Sequence of chain 1.JB:
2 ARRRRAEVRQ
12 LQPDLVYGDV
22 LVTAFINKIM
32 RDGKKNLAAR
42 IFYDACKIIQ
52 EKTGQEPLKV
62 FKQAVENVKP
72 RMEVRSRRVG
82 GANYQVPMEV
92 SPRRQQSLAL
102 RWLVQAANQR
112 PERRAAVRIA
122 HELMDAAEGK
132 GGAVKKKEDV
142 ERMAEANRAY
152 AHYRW

Sequence of chain 1.OB:
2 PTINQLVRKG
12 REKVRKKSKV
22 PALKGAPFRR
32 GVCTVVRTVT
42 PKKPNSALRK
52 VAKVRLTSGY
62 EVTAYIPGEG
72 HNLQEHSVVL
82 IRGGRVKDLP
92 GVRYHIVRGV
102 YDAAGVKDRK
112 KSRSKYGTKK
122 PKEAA

Binding-site contacts:
Ligand atom C2' contacts residue PRO45 of chain 1.OB at 4.5 Å (hydrophobic).
Ligand atom O2' contacts residue PRO45 of chain 1.OB at 3.2 Å.
Ligand atom OP2 contacts residue MG1 of chain 1.XFA at 3.8 Å.
Ligand atom OP1 contacts residue GLY81 of chain 1.JB at 3.9 Å.

A small-molecule ligand and the protein it binds are described below.
Small molecule (SMILES): Nc1ccn([C@@H]2O[C@H](COP(=O)=O)[C@@H](O)[C@H]2O)c(=O)n1.Nc1nc(=O)c2ncn([C@@H]3O[C@H](CO[P](=O)(O)O[C@H]4[C@@H](O)[C@H](n5ccc(=O)[nH]c5=O)O[C@@H]4CO[P](=O)(O)O[C@H]4[C@@H](O)[C@H](n5cnc6c(N)ncnc65)O[C@@H]4CO[P](=O)(O)O[C@H]4[C@@H](O)[C@H](n5cnc6c(N)ncnc65)O[C@@H]4CO[P](=O)(O)O[C@H]4[C@@H](O)[C@H](n5cnc6c(N)ncnc65)O[C@@H]4CO[P](=O)(O)O[C@H]4[C@@H](O)[C@H](n5cnc6c(N)ncnc65)O[C@@H]4CO[P](=O)(O)O[C@H]4[C@@H](O)[C@H](n5cnc6c(N)ncnc65)O[C@@H]4COP(=O)=O)[C@@H](O[P](=O)(O)OC[C@H]4O[C@@H](n5ccc(=O)[nH]c5=O)[C@H](O)[C@@H]4O)[C@H]3O)c2[nH]1